A small-molecule ligand and the protein it binds are described below.
Small molecule (SMILES): CC(=O)N[C@@H]1[C@@H](O)[C@H](O)[C@@H](CO)O[C@H]1O

Binding-site contacts:
Ligand atom C5 contacts residue HIS163 of chain 1.B at 4.3 Å.
Ligand atom C2 contacts residue ASN160 of chain 1.B at 2.4 Å.
Ligand atom C4 contacts residue ASN160 of chain 1.B at 4.1 Å.
Ligand atom C1 contacts residue ASN160 of chain 1.B at 1.4 Å.
Ligand atom N2 contacts residue ASN160 of chain 1.B at 2.9 Å (h-bond).
Ligand atom O5 contacts residue THR162 of chain 1.B at 4.4 Å.
Ligand atom C8 contacts residue TYR159 of chain 1.B at 4.3 Å (hydrophobic).
Ligand atom C3 contacts residue ASN160 of chain 1.B at 3.7 Å.
Ligand atom O7 contacts residue ASN160 of chain 1.B at 3.8 Å.
Ligand atom C6 contacts residue THR162 of chain 1.B at 4.3 Å.
Ligand atom C8 contacts residue ASN160 of chain 1.B at 4.1 Å.
Ligand atom O6 contacts residue HIS163 of chain 1.B at 3.7 Å.
Ligand atom C7 contacts residue ASN160 of chain 1.B at 3.4 Å.
Ligand atom C5 contacts residue ASN160 of chain 1.B at 3.6 Å.
Ligand atom C6 contacts residue HIS163 of chain 1.B at 3.7 Å.
Ligand atom C5 contacts residue THR162 of chain 1.B at 4.2 Å.
Ligand atom O5 contacts residue ASN160 of chain 1.B at 2.3 Å (h-bond).
Ligand atom O5 contacts residue HIS163 of chain 1.B at 3.3 Å.
Ligand atom C1 contacts residue HIS163 of chain 1.B at 4.2 Å.

Sequence of chain 1.B:
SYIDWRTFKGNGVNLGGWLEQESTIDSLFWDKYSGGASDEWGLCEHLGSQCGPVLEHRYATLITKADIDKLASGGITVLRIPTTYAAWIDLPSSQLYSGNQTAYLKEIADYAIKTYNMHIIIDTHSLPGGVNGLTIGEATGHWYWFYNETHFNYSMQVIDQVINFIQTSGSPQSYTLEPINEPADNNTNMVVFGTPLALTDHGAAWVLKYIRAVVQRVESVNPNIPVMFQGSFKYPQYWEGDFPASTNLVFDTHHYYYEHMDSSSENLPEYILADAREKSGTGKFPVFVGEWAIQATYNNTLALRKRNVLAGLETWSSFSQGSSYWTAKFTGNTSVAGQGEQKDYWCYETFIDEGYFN